This protein binds this small molecule.
Small molecule (SMILES): C[C@H](CCC(=O)NCCS(=O)(=O)O)[C@H]1CC[C@H]2[C@@H]3[C@H](O)C[C@@H]4C[C@H](O)CC[C@]4(C)[C@H]3C[C@H](O)[C@]12C

Sequence of chain 2.A:
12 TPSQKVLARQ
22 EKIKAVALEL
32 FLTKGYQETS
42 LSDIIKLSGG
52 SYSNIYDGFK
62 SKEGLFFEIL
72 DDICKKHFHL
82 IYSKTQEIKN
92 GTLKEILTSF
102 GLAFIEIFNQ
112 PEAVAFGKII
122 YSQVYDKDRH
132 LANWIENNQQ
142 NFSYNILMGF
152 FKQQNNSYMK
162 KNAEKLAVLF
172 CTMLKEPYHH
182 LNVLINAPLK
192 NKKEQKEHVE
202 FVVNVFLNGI

Binding-site contacts:
Ligand atom C20 contacts residue HIS181 of chain 1.A at 3.4 Å.
Ligand atom O3 contacts residue ILE108 of chain 2.A at 3.7 Å.
Ligand atom C2 contacts residue HIS78 of chain 2.A at 4.1 Å.
Ligand atom C21 contacts residue LEU182 of chain 1.A at 3.9 Å (hydrophobic).
Ligand atom O3 contacts residue ILE74 of chain 2.A at 4.0 Å.
Ligand atom C8 contacts residue ILE121 of chain 2.A at 3.9 Å (hydrophobic).
Ligand atom C10 contacts residue PHE109 of chain 2.A at 4.1 Å (hydrophobic).
Ligand atom C23 contacts residue LYS176 of chain 2.A at 3.9 Å.
Ligand atom C22 contacts residue LEU182 of chain 1.A at 4.1 Å (hydrophobic).
Ligand atom O12 contacts residue HIS180 of chain 2.A at 4.1 Å.
Ligand atom C19 contacts residue HIS180 of chain 2.A at 4.3 Å.
Ligand atom C15 contacts residue TRP135 of chain 2.A at 3.8 Å (hydrophobic).
Ligand atom C12 contacts residue HIS181 of chain 1.A at 3.9 Å.
Ligand atom C21 contacts residue HIS181 of chain 1.A at 3.2 Å.
Ligand atom C11 contacts residue HIS180 of chain 2.A at 3.8 Å.
Ligand atom C2 contacts residue PHE109 of chain 2.A at 3.8 Å (hydrophobic).
Ligand atom C3 contacts residue HIS78 of chain 2.A at 3.5 Å.
Ligand atom C19 contacts residue PHE117 of chain 2.A at 4.2 Å (hydrophobic).
Ligand atom C21 contacts residue LEU185 of chain 1.A at 3.9 Å (hydrophobic).
Ligand atom C3 contacts residue ILE74 of chain 2.A at 4.0 Å (hydrophobic).
Ligand atom O3 contacts residue HIS78 of chain 2.A at 2.5 Å.
Ligand atom O1S contacts residue GLN140 of chain 2.A at 3.0 Å (h-bond).
Ligand atom S26 contacts residue GLN140 of chain 2.A at 4.3 Å.
Ligand atom O3S contacts residue TYR145 of chain 2.A at 4.3 Å.
Ligand atom C26 contacts residue LEU182 of chain 1.A at 4.2 Å (hydrophobic).
Ligand atom O12 contacts residue HIS181 of chain 1.A at 2.9 Å (h-bond).
Ligand atom O3S contacts residue VAL169 of chain 2.A at 3.8 Å.
Ligand atom O24 contacts residue PHE143 of chain 2.A at 4.2 Å.
Ligand atom O12 contacts residue LYS176 of chain 2.A at 4.2 Å.
Ligand atom C1 contacts residue PHE109 of chain 2.A at 3.0 Å (hydrophobic).
Ligand atom C15 contacts residue PHE143 of chain 2.A at 4.1 Å (hydrophobic).
Ligand atom C26 contacts residue VAL169 of chain 2.A at 4.3 Å (hydrophobic).
Ligand atom C19 contacts residue ALA114 of chain 2.A at 3.6 Å (hydrophobic).
Ligand atom C17 contacts residue LYS176 of chain 2.A at 3.8 Å.
Ligand atom C22 contacts residue HIS181 of chain 1.A at 4.0 Å.
Ligand atom C7 contacts residue TRP135 of chain 2.A at 4.0 Å (hydrophobic).
Ligand atom C4 contacts residue ILE74 of chain 2.A at 4.2 Å (hydrophobic).
Ligand atom C6 contacts residue LEU71 of chain 2.A at 3.9 Å (hydrophobic).
Ligand atom O2S contacts residue LEU182 of chain 1.A at 4.0 Å.
Ligand atom C6 contacts residue ILE121 of chain 2.A at 3.8 Å (hydrophobic).

Sequence of chain 1.A:
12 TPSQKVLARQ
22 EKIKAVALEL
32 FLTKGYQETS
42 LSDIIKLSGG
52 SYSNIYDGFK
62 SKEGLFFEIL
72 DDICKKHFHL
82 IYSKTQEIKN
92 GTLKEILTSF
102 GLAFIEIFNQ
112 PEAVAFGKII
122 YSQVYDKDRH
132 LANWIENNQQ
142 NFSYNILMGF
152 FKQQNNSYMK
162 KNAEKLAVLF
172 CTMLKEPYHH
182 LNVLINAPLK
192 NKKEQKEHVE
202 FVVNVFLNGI